Binding-site contacts:
Ligand atom C3 contacts residue LEU232 of chain 1.B at 3.9 Å (hydrophobic).
Ligand atom O contacts residue GLN152 of chain 1.B at 4.1 Å.
Ligand atom C5 contacts residue LEU232 of chain 1.B at 3.6 Å (hydrophobic).
Ligand atom C contacts residue LEU232 of chain 1.B at 3.6 Å (hydrophobic).
Ligand atom C1 contacts residue LEU232 of chain 1.B at 3.9 Å (hydrophobic).
Ligand atom C2 contacts residue GLN152 of chain 1.B at 3.4 Å.
Ligand atom C6 contacts residue LEU232 of chain 1.B at 3.7 Å (hydrophobic).
Ligand atom C contacts residue GLN233 of chain 1.B at 3.9 Å.
Ligand atom C contacts residue ALA236 of chain 1.B at 3.8 Å (hydrophobic).
Ligand atom C7 contacts residue LEU232 of chain 1.B at 4.4 Å (hydrophobic).
Ligand atom C contacts residue GLN152 of chain 1.B at 3.6 Å.
Ligand atom C4 contacts residue LEU232 of chain 1.B at 3.6 Å (hydrophobic).
Ligand atom C2 contacts residue LEU232 of chain 1.B at 4.1 Å (hydrophobic).
Ligand atom C3 contacts residue GLU153 of chain 1.B at 4.2 Å.
Ligand atom O contacts residue ILE172 of chain 1.B at 4.3 Å.
Ligand atom C3 contacts residue GLN152 of chain 1.B at 3.9 Å.
Ligand atom C contacts residue ILE172 of chain 1.B at 4.4 Å (hydrophobic).
Ligand atom O contacts residue LEU232 of chain 1.B at 3.9 Å.
Ligand atom O contacts residue ALA236 of chain 1.B at 4.2 Å.
Ligand atom C1 contacts residue GLN152 of chain 1.B at 4.0 Å.
Ligand atom N contacts residue LEU232 of chain 1.B at 4.1 Å.

This small molecule binds to this protein.
Small molecule (SMILES): COc1ccccc1C(N)=O

Sequence of chain 1.B:
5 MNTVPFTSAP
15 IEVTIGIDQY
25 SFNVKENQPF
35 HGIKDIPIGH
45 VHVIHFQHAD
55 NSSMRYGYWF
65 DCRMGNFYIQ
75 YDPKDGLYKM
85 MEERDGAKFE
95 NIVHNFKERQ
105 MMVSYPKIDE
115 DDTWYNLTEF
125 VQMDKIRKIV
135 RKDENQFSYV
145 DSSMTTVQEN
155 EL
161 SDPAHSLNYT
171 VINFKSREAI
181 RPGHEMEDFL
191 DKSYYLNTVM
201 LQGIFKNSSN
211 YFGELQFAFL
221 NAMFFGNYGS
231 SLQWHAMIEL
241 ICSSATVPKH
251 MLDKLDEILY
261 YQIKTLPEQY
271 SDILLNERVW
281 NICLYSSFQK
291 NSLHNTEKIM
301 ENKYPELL